Binding-site contacts:
Ligand atom C8 contacts residue SER545 of chain 1.F at 3.6 Å.
Ligand atom C7 contacts residue ASN546 of chain 1.F at 3.1 Å.
Ligand atom N2 contacts residue ASN546 of chain 1.F at 2.9 Å (h-bond).
Ligand atom C7 contacts residue SER420 of chain 1.F at 4.1 Å.
Ligand atom O7 contacts residue ASN546 of chain 1.F at 2.8 Å (h-bond).
Ligand atom C8 contacts residue SER420 of chain 1.F at 3.7 Å.
Ligand atom O3 contacts residue SER420 of chain 1.F at 3.8 Å.
Ligand atom C1 contacts residue ASN546 of chain 1.F at 1.4 Å.
Ligand atom C2 contacts residue ASN546 of chain 1.F at 2.5 Å.
Ligand atom C4 contacts residue ASN546 of chain 1.F at 4.2 Å.
Ligand atom C8 contacts residue ASN546 of chain 1.F at 4.3 Å.
Ligand atom O5 contacts residue ASN546 of chain 1.F at 2.4 Å (h-bond).
Ligand atom C5 contacts residue ASN546 of chain 1.F at 3.6 Å.
Ligand atom N2 contacts residue SER420 of chain 1.F at 3.9 Å.
Ligand atom C7 contacts residue SER545 of chain 1.F at 4.2 Å.
Ligand atom O7 contacts residue SER545 of chain 1.F at 4.3 Å.
Ligand atom C8 contacts residue ASP543 of chain 1.F at 3.4 Å.
Ligand atom C3 contacts residue ASN546 of chain 1.F at 3.8 Å.

Sequence of chain 1.F:
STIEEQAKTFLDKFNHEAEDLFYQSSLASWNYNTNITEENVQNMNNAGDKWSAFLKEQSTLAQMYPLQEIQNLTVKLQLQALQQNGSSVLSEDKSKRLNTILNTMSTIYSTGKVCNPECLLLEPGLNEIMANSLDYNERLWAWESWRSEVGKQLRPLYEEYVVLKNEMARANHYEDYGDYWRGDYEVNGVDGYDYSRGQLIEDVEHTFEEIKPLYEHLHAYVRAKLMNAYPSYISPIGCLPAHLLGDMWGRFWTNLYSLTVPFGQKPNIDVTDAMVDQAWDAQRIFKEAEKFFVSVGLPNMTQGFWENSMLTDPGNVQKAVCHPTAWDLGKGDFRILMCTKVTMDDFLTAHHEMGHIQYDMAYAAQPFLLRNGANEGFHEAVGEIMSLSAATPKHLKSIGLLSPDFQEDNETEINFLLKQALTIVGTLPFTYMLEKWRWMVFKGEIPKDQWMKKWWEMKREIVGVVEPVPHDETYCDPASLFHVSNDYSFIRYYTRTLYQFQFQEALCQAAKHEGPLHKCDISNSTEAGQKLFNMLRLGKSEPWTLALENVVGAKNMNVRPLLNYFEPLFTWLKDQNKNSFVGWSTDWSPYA

This small molecule binds to this protein.
Small molecule (SMILES): CC(=O)N[C@@H]1[C@@H](O)[C@H](O)[C@@H](CO)O[C@H]1O